Sequence of chain 1.A:
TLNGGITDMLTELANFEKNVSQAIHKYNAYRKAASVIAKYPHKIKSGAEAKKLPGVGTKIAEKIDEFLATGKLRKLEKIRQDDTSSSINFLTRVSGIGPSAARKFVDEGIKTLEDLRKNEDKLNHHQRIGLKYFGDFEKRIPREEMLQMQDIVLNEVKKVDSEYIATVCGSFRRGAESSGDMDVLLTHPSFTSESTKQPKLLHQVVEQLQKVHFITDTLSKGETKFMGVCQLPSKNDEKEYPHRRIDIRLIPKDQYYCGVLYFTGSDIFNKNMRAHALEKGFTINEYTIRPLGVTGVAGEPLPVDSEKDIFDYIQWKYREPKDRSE

The small molecule below binds the protein below.
Small molecule (SMILES): Cc1cn([C@H]2C[C@H](O[P](=O)(O)OC[C@H]3O[C@@H](n4ccc(N)nc4=O)C[C@@H]3O[P](=O)(O)OC[C@H]3O[C@@H](n4cnc5c(=O)nc(N)[nH]c54)C[C@@H]3O[P](=O)(O)OC[C@H]3O[C@@H](n4cnc5c(=O)nc(N)[nH]c54)C[C@@H]3O)[C@@H](CO[P](=O)(O)O[C@H]3C[C@H](n4cnc5c(=O)nc(N)[nH]c54)O[C@@H]3COP(=O)(O)O)O2)c(=O)[nH]c1=O

Binding-site contacts:
Ligand atom C4' contacts residue GLY66 of chain 1.A at 3.6 Å.
Ligand atom P contacts residue NA1 of chain 1.J at 3.7 Å.
Ligand atom C8 contacts residue LYS37 of chain 1.A at 3.8 Å.
Ligand atom C6 contacts residue HIS36 of chain 1.A at 3.8 Å.
Ligand atom OP2 contacts residue VAL67 of chain 1.A at 3.5 Å (h-bond).
Ligand atom OP1 contacts residue NA1 of chain 1.J at 2.8 Å (h-bond).
Ligand atom OP1 contacts residue LEU64 of chain 1.A at 3.8 Å.
Ligand atom OP1 contacts residue PRO65 of chain 1.A at 3.8 Å.
Ligand atom N3 contacts residue ALA40 of chain 1.A at 3.6 Å.
Ligand atom P contacts residue LYS37 of chain 1.A at 3.8 Å.
Ligand atom OP2 contacts residue LYS70 of chain 1.A at 3.3 Å (salt-bridge).
Ligand atom OP1 contacts residue LYS70 of chain 1.A at 3.5 Å (salt-bridge).
Ligand atom O5' contacts residue LYS37 of chain 1.A at 3.9 Å.
Ligand atom OP2 contacts residue GLY68 of chain 1.A at 3.8 Å.
Ligand atom OP1 contacts residue LYS70 of chain 1.A at 3.0 Å (salt-bridge).
Ligand atom O6 contacts residue HIS36 of chain 1.A at 3.6 Å.
Ligand atom OP2 contacts residue LYS37 of chain 1.A at 3.6 Å (salt-bridge).
Ligand atom OP1 contacts residue GLY68 of chain 1.A at 2.8 Å (h-bond).
Ligand atom OP1 contacts residue ILE71 of chain 1.A at 3.0 Å (h-bond).
Ligand atom C5' contacts residue GLY66 of chain 1.A at 3.5 Å.
Ligand atom C5' contacts residue TYR41 of chain 1.A at 3.6 Å (hydrophobic).
Ligand atom C5' contacts residue GLY68 of chain 1.A at 3.7 Å.
Ligand atom OP2 contacts residue NA1 of chain 1.J at 3.7 Å.
Ligand atom O3' contacts residue GLY66 of chain 1.A at 3.6 Å.
Ligand atom C3' contacts residue GLY68 of chain 1.A at 3.9 Å.
Ligand atom OP2 contacts residue LYS70 of chain 1.A at 3.2 Å (salt-bridge).
Ligand atom P contacts residue ILE71 of chain 1.A at 3.9 Å.
Ligand atom O3' contacts residue ILE71 of chain 1.A at 3.6 Å.
Ligand atom P contacts residue LYS70 of chain 1.A at 3.9 Å.
Ligand atom O4' contacts residue ALA40 of chain 1.A at 3.5 Å.
Ligand atom P contacts residue LYS70 of chain 1.A at 3.6 Å.
Ligand atom N1 contacts residue HIS36 of chain 1.A at 3.8 Å.
Ligand atom OP1 contacts residue VAL67 of chain 1.A at 3.6 Å (h-bond).
Ligand atom OP2 contacts residue THR69 of chain 1.A at 3.8 Å.
Ligand atom P contacts residue GLY68 of chain 1.A at 3.8 Å.
Ligand atom OP1 contacts residue THR69 of chain 1.A at 3.7 Å.
Ligand atom P contacts residue VAL67 of chain 1.A at 3.8 Å.
Ligand atom OP3 contacts residue LYS37 of chain 1.A at 3.0 Å (salt-bridge).
Ligand atom OP1 contacts residue GLY66 of chain 1.A at 2.9 Å (h-bond).
Ligand atom O5' contacts residue GLY68 of chain 1.A at 3.7 Å.